Sequence of chain 1.A:
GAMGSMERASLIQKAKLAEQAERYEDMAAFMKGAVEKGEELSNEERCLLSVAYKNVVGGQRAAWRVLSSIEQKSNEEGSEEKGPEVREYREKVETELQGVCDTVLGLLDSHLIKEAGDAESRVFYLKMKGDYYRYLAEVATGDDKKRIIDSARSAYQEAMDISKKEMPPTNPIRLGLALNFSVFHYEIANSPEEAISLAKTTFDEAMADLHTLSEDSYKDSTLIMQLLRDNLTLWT

A small-molecule ligand and the protein it binds are described below.
Small molecule (SMILES): CC(C)[C@H](NC(=O)[C@@H](NC(=O)[C@H](C)NC(=O)[C@@H]1CCCN1C(=O)[C@H](Cc1ccccc1)NC(=O)CN)[C@@H](C)OP(=O)(O)O)C(=O)O

Binding-site contacts:
Ligand atom O contacts residue LYS127 of chain 1.A at 2.9 Å (salt-bridge).
Ligand atom C contacts residue ASN180 of chain 1.A at 3.6 Å.
Ligand atom CG2 contacts residue VAL183 of chain 1.A at 3.7 Å (hydrophobic).
Ligand atom CE1 contacts residue ARG65 of chain 1.A at 3.3 Å.
Ligand atom O2P contacts residue ARG61 of chain 1.A at 2.9 Å (salt-bridge).
Ligand atom O2P contacts residue ARG134 of chain 1.A at 2.8 Å (salt-bridge).
Ligand atom O contacts residue LEU179 of chain 1.A at 3.5 Å.
Ligand atom P contacts residue LYS54 of chain 1.A at 3.6 Å.
Ligand atom C contacts residue ARG65 of chain 1.A at 3.6 Å.
Ligand atom CG contacts residue GLU187 of chain 1.A at 3.4 Å.
Ligand atom O3P contacts residue TYR135 of chain 1.A at 2.5 Å (h-bond).
Ligand atom CG2 contacts residue GLY176 of chain 1.A at 3.5 Å.
Ligand atom O contacts residue ASN231 of chain 1.A at 3.1 Å (h-bond).
Ligand atom OXT contacts residue T5T1 of chain 1.F at 3.6 Å.
Ligand atom CG contacts residue ARG65 of chain 1.A at 3.6 Å.
Ligand atom N contacts residue ASN231 of chain 1.A at 2.9 Å (h-bond).
Ligand atom CD1 contacts residue ARG65 of chain 1.A at 3.6 Å.
Ligand atom CE1 contacts residue ARG61 of chain 1.A at 3.5 Å.
Ligand atom CE2 contacts residue ARG65 of chain 1.A at 3.5 Å.
Ligand atom O3P contacts residue ARG134 of chain 1.A at 2.8 Å (salt-bridge).
Ligand atom O contacts residue ASN180 of chain 1.A at 2.8 Å (h-bond).
Ligand atom CA contacts residue ASN180 of chain 1.A at 3.2 Å.
Ligand atom O1P contacts residue ARG61 of chain 1.A at 2.9 Å (salt-bridge).
Ligand atom CB contacts residue ASN180 of chain 1.A at 3.2 Å.
Ligand atom CA contacts residue LEU179 of chain 1.A at 3.7 Å (hydrophobic).
Ligand atom O contacts residue ARG65 of chain 1.A at 3.0 Å (salt-bridge).
Ligand atom N contacts residue ASN180 of chain 1.A at 3.0 Å (h-bond).
Ligand atom O3P contacts residue LYS54 of chain 1.A at 3.7 Å.
Ligand atom O contacts residue VAL183 of chain 1.A at 3.5 Å.
Ligand atom OXT contacts residue LYS54 of chain 1.A at 3.7 Å.
Ligand atom CG1 contacts residue LEU227 of chain 1.A at 3.5 Å (hydrophobic).
Ligand atom CD contacts residue GLU187 of chain 1.A at 3.1 Å.
Ligand atom CB contacts residue ASN231 of chain 1.A at 3.6 Å.
Ligand atom P contacts residue ARG61 of chain 1.A at 3.6 Å.
Ligand atom O1P contacts residue LYS54 of chain 1.A at 2.8 Å (salt-bridge).
Ligand atom CB contacts residue ASN231 of chain 1.A at 3.6 Å.
Ligand atom CD2 contacts residue ARG65 of chain 1.A at 3.5 Å.
Ligand atom P contacts residue TYR135 of chain 1.A at 3.7 Å.
Ligand atom CG2 contacts residue ASN180 of chain 1.A at 3.6 Å.
Ligand atom CZ contacts residue ARG65 of chain 1.A at 3.3 Å.